Binding-site contacts:
Ligand atom O4P contacts residue SER206 of chain 1.A at 3.1 Å (h-bond).
Ligand atom O2P contacts residue GLY87 of chain 1.A at 3.1 Å (h-bond).
Ligand atom SD contacts residue TYR112 of chain 1.A at 3.5 Å (h-bond).
Ligand atom O4P contacts residue GLY87 of chain 1.A at 3.2 Å.
Ligand atom O1P contacts residue ARG59 of chain 1.B at 2.9 Å (salt-bridge).
Ligand atom OT contacts residue THR352 of chain 1.A at 3.4 Å.
Ligand atom O2P contacts residue TYR57 of chain 1.B at 3.4 Å (h-bond).
Ligand atom CE contacts residue GLU336 of chain 1.A at 3.3 Å.
Ligand atom O3P contacts residue THR86 of chain 1.A at 3.5 Å.
Ligand atom O1P contacts residue TYR57 of chain 1.B at 2.4 Å (h-bond).
Ligand atom O3 contacts residue ASN159 of chain 1.A at 3.0 Å (h-bond).
Ligand atom P contacts residue GLY87 of chain 1.A at 3.5 Å.
Ligand atom OT contacts residue ASN159 of chain 1.A at 3.0 Å (h-bond).
Ligand atom C contacts residue THR352 of chain 1.A at 3.6 Å.
Ligand atom NH contacts residue GLU336 of chain 1.A at 3.2 Å (salt-bridge).
Ligand atom OX2 contacts residue TYR112 of chain 1.A at 3.3 Å (h-bond).
Ligand atom N1 contacts residue ASP184 of chain 1.A at 2.6 Å (salt-bridge).
Ligand atom OX1 contacts residue ASN238 of chain 1.B at 3.1 Å (h-bond).
Ligand atom NH contacts residue SER60 of chain 1.B at 3.5 Å (h-bond).
Ligand atom CH contacts residue ARG117 of chain 1.A at 3.2 Å.
Ligand atom O contacts residue SER337 of chain 1.A at 2.8 Å (h-bond).
Ligand atom O3P contacts residue GLY87 of chain 1.A at 3.0 Å (h-bond).
Ligand atom O3P contacts residue ARG59 of chain 1.B at 2.6 Å (salt-bridge).
Ligand atom O contacts residue THR352 of chain 1.A at 3.3 Å.
Ligand atom OT contacts residue ARG372 of chain 1.A at 2.9 Å (salt-bridge).
Ligand atom CG contacts residue TYR112 of chain 1.A at 3.6 Å (hydrophobic).
Ligand atom C contacts residue ARG372 of chain 1.A at 3.5 Å.
Ligand atom O2P contacts residue SER206 of chain 1.A at 2.8 Å (h-bond).
Ligand atom P contacts residue SER206 of chain 1.A at 3.5 Å.
Ligand atom O2P contacts residue THR208 of chain 1.A at 2.9 Å (h-bond).
Ligand atom C2A contacts residue ASP184 of chain 1.A at 3.4 Å.
Ligand atom C4 contacts residue TYR112 of chain 1.A at 3.5 Å (hydrophobic).
Ligand atom O3P contacts residue MET88 of chain 1.A at 2.8 Å (h-bond).
Ligand atom C2 contacts residue ASP184 of chain 1.A at 3.4 Å.
Ligand atom CA contacts residue LYS209 of chain 1.A at 3.5 Å.
Ligand atom OX2 contacts residue ARG59 of chain 1.B at 2.8 Å (salt-bridge).
Ligand atom OX1 contacts residue ARG117 of chain 1.A at 2.9 Å (salt-bridge).
Ligand atom OX2 contacts residue ARG117 of chain 1.A at 2.6 Å (salt-bridge).
Ligand atom P contacts residue TYR57 of chain 1.B at 3.5 Å.
Ligand atom O contacts residue ARG372 of chain 1.A at 3.0 Å (salt-bridge).

Sequence of chain 1.A:
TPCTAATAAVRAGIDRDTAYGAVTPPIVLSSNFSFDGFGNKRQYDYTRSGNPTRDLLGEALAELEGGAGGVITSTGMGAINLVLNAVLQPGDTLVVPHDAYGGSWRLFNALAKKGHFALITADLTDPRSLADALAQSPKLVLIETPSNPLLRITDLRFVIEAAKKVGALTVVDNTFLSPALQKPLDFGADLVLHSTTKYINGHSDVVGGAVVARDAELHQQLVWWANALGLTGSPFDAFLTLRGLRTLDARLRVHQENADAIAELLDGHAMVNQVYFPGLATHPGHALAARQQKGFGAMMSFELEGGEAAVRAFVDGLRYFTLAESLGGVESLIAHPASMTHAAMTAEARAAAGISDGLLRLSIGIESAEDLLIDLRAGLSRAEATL

Sequence of chain 1.B:
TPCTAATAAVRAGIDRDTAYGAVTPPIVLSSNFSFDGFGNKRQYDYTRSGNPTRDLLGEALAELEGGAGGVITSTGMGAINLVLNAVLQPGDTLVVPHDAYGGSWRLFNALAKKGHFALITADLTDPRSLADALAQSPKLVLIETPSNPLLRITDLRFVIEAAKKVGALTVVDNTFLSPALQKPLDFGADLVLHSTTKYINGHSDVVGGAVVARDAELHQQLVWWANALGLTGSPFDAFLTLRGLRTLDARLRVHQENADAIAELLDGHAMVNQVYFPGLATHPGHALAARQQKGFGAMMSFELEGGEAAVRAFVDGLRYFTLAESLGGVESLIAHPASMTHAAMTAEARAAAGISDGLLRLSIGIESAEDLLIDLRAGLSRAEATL

The small molecule below binds the protein below.
Small molecule (SMILES): Cc1ncc(COP(=O)(O)O)c(/C=N/[C@@H](CCSC[C@H](N)C(=O)O)C(=O)O)c1O